This protein binds this small molecule.
Small molecule (SMILES): Cc1c(COc2ccc([N+](=O)[O-])cc2)c2c(n1C)C(=O)C=C(NCCCCN)C2=O

Sequence of chain 1.B:
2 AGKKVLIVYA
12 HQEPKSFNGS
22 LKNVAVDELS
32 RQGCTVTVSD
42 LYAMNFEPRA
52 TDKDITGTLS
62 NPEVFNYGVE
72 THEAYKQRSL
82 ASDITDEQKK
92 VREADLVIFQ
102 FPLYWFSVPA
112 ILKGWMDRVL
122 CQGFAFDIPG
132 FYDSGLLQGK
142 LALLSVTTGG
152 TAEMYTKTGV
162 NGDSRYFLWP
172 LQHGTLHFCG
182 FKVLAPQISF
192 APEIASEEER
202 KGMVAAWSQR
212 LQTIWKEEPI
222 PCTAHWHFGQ

Sequence of chain 1.A:
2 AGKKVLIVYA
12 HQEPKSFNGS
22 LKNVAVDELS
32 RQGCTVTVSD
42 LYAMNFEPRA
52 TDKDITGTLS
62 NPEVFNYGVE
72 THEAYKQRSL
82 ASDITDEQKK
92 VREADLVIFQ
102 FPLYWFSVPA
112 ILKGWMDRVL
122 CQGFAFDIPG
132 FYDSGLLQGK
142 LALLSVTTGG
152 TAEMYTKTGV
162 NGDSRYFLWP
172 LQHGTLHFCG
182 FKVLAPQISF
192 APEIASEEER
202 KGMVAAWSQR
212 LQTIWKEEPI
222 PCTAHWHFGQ

Binding-site contacts:
Ligand atom C1 contacts residue GLU194 of chain 1.A at 3.3 Å.
Ligand atom C29 contacts residue FAD1 of chain 1.D at 3.6 Å.
Ligand atom C22 contacts residue PHE179 of chain 1.B at 3.2 Å (hydrophobic).
Ligand atom C26 contacts residue FAD1 of chain 1.D at 3.5 Å.
Ligand atom N30 contacts residue ASP118 of chain 1.B at 2.9 Å (salt-bridge).
Ligand atom C11 contacts residue GLY150 of chain 1.A at 3.2 Å.
Ligand atom C2 contacts residue GLU194 of chain 1.A at 3.4 Å.
Ligand atom C5 contacts residue ILE195 of chain 1.A at 3.6 Å (hydrophobic).
Ligand atom C16 contacts residue FAD1 of chain 1.D at 3.6 Å.
Ligand atom N25 contacts residue FAD1 of chain 1.D at 3.5 Å.
Ligand atom N30 contacts residue CYS122 of chain 1.B at 3.5 Å.
Ligand atom O9 contacts residue ILE195 of chain 1.A at 3.7 Å.
Ligand atom C26 contacts residue PHE127 of chain 1.B at 3.3 Å (hydrophobic).
Ligand atom N30 contacts residue FAD1 of chain 1.D at 3.5 Å.
Ligand atom C11 contacts residue GLY151 of chain 1.A at 3.6 Å.
Ligand atom C13 contacts residue GLY151 of chain 1.A at 3.7 Å.
Ligand atom C20 contacts residue FAD1 of chain 1.D at 3.7 Å.
Ligand atom O23 contacts residue FAD1 of chain 1.D at 3.3 Å.
Ligand atom O23 contacts residue PHE179 of chain 1.B at 3.6 Å.
Ligand atom N14 contacts residue PHE179 of chain 1.B at 3.7 Å.
Ligand atom C19 contacts residue FAD1 of chain 1.D at 3.5 Å.
Ligand atom N25 contacts residue PHE127 of chain 1.B at 3.7 Å.
Ligand atom C17 contacts residue FAD1 of chain 1.D at 3.3 Å.
Ligand atom C18 contacts residue PHE127 of chain 1.B at 3.6 Å (hydrophobic).
Ligand atom C21 contacts residue GLY151 of chain 1.A at 3.2 Å.
Ligand atom C28 contacts residue CYS122 of chain 1.B at 3.7 Å (hydrophobic).
Ligand atom N14 contacts residue FAD1 of chain 1.D at 3.5 Å.
Ligand atom C15 contacts residue FAD1 of chain 1.D at 3.5 Å.
Ligand atom C22 contacts residue FAD1 of chain 1.D at 3.4 Å.
Ligand atom N7 contacts residue GLU194 of chain 1.A at 3.4 Å.
Ligand atom O24 contacts residue FAD1 of chain 1.D at 3.8 Å.
Ligand atom C28 contacts residue GLN123 of chain 1.B at 3.3 Å.
Ligand atom C29 contacts residue THR72 of chain 1.B at 3.6 Å.
Ligand atom C27 contacts residue PHE127 of chain 1.B at 3.7 Å (hydrophobic).
Ligand atom C6 contacts residue GLU194 of chain 1.A at 3.8 Å.
Ligand atom O9 contacts residue GLU194 of chain 1.A at 2.5 Å.
Ligand atom O8 contacts residue GLU194 of chain 1.A at 3.7 Å.
Ligand atom O23 contacts residue TRP106 of chain 1.A at 3.6 Å.
Ligand atom C18 contacts residue FAD1 of chain 1.D at 3.4 Å.
Ligand atom C13 contacts residue FAD1 of chain 1.D at 3.7 Å.